Sequence of chain 4.E:
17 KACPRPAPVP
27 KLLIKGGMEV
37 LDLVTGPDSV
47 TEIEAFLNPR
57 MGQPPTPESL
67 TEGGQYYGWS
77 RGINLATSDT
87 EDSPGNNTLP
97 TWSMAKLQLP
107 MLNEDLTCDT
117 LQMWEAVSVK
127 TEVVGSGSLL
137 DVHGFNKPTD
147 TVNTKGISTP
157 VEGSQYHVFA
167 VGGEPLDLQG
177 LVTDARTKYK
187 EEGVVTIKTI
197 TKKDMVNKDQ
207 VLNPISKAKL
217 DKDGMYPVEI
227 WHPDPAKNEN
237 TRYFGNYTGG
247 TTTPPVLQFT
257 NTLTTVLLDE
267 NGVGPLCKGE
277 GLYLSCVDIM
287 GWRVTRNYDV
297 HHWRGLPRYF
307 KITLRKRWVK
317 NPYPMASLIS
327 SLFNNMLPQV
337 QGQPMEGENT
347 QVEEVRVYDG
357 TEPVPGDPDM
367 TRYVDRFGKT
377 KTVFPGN

Binding-site contacts:
Ligand atom O1B contacts residue TYR72 of chain 4.E at 3.8 Å.
Ligand atom O4 contacts residue ILE79 of chain 4.E at 3.5 Å (h-bond).
Ligand atom O1B contacts residue ASN80 of chain 4.E at 4.2 Å.
Ligand atom C8 contacts residue TYR72 of chain 4.E at 4.1 Å (hydrophobic).
Ligand atom O4 contacts residue GLY78 of chain 4.E at 3.0 Å.
Ligand atom O4 contacts residue TYR72 of chain 4.E at 4.2 Å.
Ligand atom O4 contacts residue THR291 of chain 4.E at 3.4 Å.
Ligand atom C1 contacts residue TYR72 of chain 4.E at 3.8 Å (hydrophobic).
Ligand atom O1A contacts residue GLY78 of chain 4.E at 3.3 Å (h-bond).
Ligand atom C1 contacts residue SER89 of chain 4.E at 4.2 Å.
Ligand atom O4 contacts residue VAL296 of chain 4.E at 4.0 Å.
Ligand atom C1 contacts residue GLY78 of chain 4.E at 4.0 Å.
Ligand atom O1B contacts residue SER89 of chain 4.E at 4.1 Å.
Ligand atom C4 contacts residue TYR72 of chain 4.E at 3.4 Å (hydrophobic).
Ligand atom O1A contacts residue SER89 of chain 4.E at 3.4 Å (h-bond).
Ligand atom C4 contacts residue GLY78 of chain 4.E at 3.3 Å.
Ligand atom C2 contacts residue GLY78 of chain 4.E at 4.1 Å.
Ligand atom C5 contacts residue ASN93 of chain 4.E at 4.1 Å.
Ligand atom O1A contacts residue ARG77 of chain 4.E at 3.1 Å (salt-bridge).
Ligand atom C3 contacts residue GLY78 of chain 4.E at 4.0 Å.
Ligand atom O3 contacts residue GLY78 of chain 4.E at 3.6 Å.
Ligand atom C11 contacts residue ASP85 of chain 4.A at 3.8 Å.
Ligand atom O4 contacts residue HIS298 of chain 4.E at 3.0 Å (h-bond).
Ligand atom O6 contacts residue ASN93 of chain 4.E at 3.5 Å (h-bond).
Ligand atom O1A contacts residue TYR72 of chain 4.E at 3.5 Å.
Ligand atom C3 contacts residue GLY78 of chain 4.E at 4.0 Å.
Ligand atom O8 contacts residue TYR72 of chain 4.E at 3.5 Å (h-bond).
Ligand atom C6 contacts residue ASN93 of chain 4.E at 3.4 Å.
Ligand atom O1B contacts residue ARG77 of chain 4.E at 2.8 Å (salt-bridge).
Ligand atom C3 contacts residue HIS298 of chain 4.E at 3.8 Å.
Ligand atom C7 contacts residue TYR72 of chain 4.E at 3.9 Å (hydrophobic).
Ligand atom O10 contacts residue THR291 of chain 4.E at 3.8 Å.
Ligand atom C5 contacts residue TYR72 of chain 4.E at 3.4 Å (hydrophobic).
Ligand atom N5 contacts residue TYR72 of chain 4.E at 3.1 Å (h-bond).
Ligand atom C3 contacts residue VAL296 of chain 4.E at 3.7 Å (hydrophobic).
Ligand atom C6 contacts residue TYR72 of chain 4.E at 3.3 Å (hydrophobic).
Ligand atom C1 contacts residue ARG77 of chain 4.E at 3.4 Å.
Ligand atom C8 contacts residue ARG77 of chain 4.E at 4.2 Å.
Ligand atom C4 contacts residue HIS298 of chain 4.E at 3.6 Å.
Ligand atom O10 contacts residue ASN293 of chain 4.E at 3.9 Å.

Sequence of chain 4.A:
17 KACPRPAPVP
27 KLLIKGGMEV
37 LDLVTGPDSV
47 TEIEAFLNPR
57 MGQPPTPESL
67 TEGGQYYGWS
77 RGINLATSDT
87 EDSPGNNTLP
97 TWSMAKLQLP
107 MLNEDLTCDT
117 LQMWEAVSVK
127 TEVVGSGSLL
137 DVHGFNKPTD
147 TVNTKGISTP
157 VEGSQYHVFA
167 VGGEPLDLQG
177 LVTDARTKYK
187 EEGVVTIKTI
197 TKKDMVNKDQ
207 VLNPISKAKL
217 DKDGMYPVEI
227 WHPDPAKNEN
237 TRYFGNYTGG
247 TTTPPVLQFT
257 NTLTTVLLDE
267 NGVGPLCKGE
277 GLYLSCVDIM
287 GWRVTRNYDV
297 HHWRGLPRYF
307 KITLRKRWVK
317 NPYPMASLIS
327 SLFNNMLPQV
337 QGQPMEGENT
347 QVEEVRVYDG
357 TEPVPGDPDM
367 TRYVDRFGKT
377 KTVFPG

This small molecule binds to this protein.
Small molecule (SMILES): CC(=O)N[C@@H]1[C@@H](O[C@@H]2O[C@H](CO)[C@H](O)[C@H](O[C@]3(C(=O)O)C[C@H](O)[C@@H](NC(C)=O)[C@H]([C@H](O)[C@H](O)CO)O3)[C@H]2O)[C@H](O)[C@@H](CO[C@]2(C(=O)O)C[C@H](O)[C@@H](NC(C)=O)[C@H]([C@H](O)[C@H](O)CO)O2)O[C@H]1O